Sequence of chain 1.K:
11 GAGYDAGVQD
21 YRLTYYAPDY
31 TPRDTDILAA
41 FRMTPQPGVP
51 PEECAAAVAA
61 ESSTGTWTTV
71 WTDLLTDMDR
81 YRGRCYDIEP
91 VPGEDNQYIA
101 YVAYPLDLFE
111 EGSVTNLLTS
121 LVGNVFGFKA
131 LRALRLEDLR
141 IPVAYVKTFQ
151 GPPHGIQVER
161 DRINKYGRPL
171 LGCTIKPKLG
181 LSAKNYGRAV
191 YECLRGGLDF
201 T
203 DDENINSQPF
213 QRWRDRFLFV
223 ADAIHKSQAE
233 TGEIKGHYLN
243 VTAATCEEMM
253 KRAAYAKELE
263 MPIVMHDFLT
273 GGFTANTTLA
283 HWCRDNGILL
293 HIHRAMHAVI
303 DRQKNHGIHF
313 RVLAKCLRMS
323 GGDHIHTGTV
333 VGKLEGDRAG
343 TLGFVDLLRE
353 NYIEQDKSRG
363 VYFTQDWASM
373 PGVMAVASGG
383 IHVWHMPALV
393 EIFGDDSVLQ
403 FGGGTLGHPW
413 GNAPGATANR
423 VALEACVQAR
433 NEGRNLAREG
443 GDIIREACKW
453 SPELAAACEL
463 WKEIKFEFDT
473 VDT

Binding-site contacts:
Ligand atom O4 contacts residue LEU336 of chain 1.L at 3.4 Å.
Ligand atom O4P contacts residue HIS299 of chain 1.L at 3.3 Å (h-bond).
Ligand atom O3 contacts residue KCX202 of chain 1.L at 2.5 Å (h-bond).
Ligand atom O3P contacts residue GLY404 of chain 1.L at 2.9 Å (h-bond).
Ligand atom P1 contacts residue LYS335 of chain 1.L at 3.7 Å.
Ligand atom C3 contacts residue HIS295 of chain 1.L at 3.8 Å.
Ligand atom O4 contacts residue LYS335 of chain 1.L at 3.7 Å.
Ligand atom O3 contacts residue HIS295 of chain 1.L at 2.8 Å (h-bond).
Ligand atom O3P contacts residue TRP67 of chain 1.K at 3.8 Å.
Ligand atom O5 contacts residue LEU336 of chain 1.L at 3.1 Å.
Ligand atom O4P contacts residue ARG296 of chain 1.L at 3.8 Å.
Ligand atom O2 contacts residue LYS176 of chain 1.L at 2.9 Å (salt-bridge).
Ligand atom O2 contacts residue MG1 of chain 1.X at 2.9 Å.
Ligand atom O3 contacts residue GLU205 of chain 1.L at 3.5 Å (salt-bridge).
Ligand atom O1P contacts residue TRP67 of chain 1.K at 3.5 Å.
Ligand atom O5P contacts residue ARG296 of chain 1.L at 2.9 Å (salt-bridge).
Ligand atom O3 contacts residue MG1 of chain 1.X at 2.0 Å.
Ligand atom O3P contacts residue GLY405 of chain 1.L at 3.1 Å (h-bond).
Ligand atom O1P contacts residue LYS335 of chain 1.L at 2.6 Å (salt-bridge).
Ligand atom C1 contacts residue SER380 of chain 1.L at 3.4 Å.
Ligand atom C2 contacts residue LYS176 of chain 1.L at 3.7 Å.
Ligand atom C3 contacts residue KCX202 of chain 1.L at 3.3 Å.
Ligand atom O2P contacts residue GLY405 of chain 1.L at 3.5 Å (h-bond).
Ligand atom C2 contacts residue MG1 of chain 1.X at 3.4 Å.
Ligand atom O2P contacts residue THR66 of chain 1.K at 3.3 Å (h-bond).
Ligand atom O2P contacts residue TRP67 of chain 1.K at 3.5 Å.
Ligand atom O1 contacts residue LYS176 of chain 1.L at 2.9 Å (salt-bridge).
Ligand atom C3 contacts residue SER380 of chain 1.L at 3.6 Å.
Ligand atom P2 contacts residue ARG296 of chain 1.L at 3.8 Å.
Ligand atom O2P contacts residue LYS176 of chain 1.L at 3.3 Å.
Ligand atom C1 contacts residue GLY381 of chain 1.L at 3.6 Å.
Ligand atom O6P contacts residue ARG296 of chain 1.L at 3.8 Å.
Ligand atom O4P contacts residue LEU336 of chain 1.L at 3.3 Å.
Ligand atom C5 contacts residue SER380 of chain 1.L at 3.2 Å.
Ligand atom O6P contacts residue HIS328 of chain 1.L at 3.7 Å.
Ligand atom O1P contacts residue GLY382 of chain 1.L at 2.8 Å (h-bond).
Ligand atom C3 contacts residue MG1 of chain 1.X at 3.2 Å.
Ligand atom O6P contacts residue HIS295 of chain 1.L at 3.7 Å.
Ligand atom O5 contacts residue SER380 of chain 1.L at 3.2 Å (h-bond).
Ligand atom O1P contacts residue GLY381 of chain 1.L at 3.2 Å.

Sequence of chain 1.L:
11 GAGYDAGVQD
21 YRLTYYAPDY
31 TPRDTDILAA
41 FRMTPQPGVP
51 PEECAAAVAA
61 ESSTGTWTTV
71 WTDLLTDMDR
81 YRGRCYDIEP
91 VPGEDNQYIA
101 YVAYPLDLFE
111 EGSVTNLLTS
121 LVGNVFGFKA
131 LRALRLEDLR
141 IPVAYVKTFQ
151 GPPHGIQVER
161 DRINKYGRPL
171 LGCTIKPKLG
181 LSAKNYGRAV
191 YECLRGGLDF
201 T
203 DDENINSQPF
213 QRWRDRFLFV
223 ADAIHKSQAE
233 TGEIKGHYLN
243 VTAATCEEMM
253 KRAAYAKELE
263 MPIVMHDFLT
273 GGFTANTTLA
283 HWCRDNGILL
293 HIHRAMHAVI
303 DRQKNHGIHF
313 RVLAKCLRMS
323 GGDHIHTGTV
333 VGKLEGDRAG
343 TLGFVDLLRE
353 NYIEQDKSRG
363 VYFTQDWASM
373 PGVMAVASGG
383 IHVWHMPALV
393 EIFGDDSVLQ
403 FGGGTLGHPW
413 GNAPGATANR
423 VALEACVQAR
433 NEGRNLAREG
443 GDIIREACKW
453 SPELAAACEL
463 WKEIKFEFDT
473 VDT

This small molecule binds to this protein.
Small molecule (SMILES): O=C(COP(=O)(O)O)[C@H](O)[C@H](O)COP(=O)(O)O